Binding-site contacts:
Ligand atom C3 contacts residue ASN27 of chain 1.E at 4.0 Å.
Ligand atom C1 contacts residue ASN27 of chain 1.E at 1.4 Å.
Ligand atom N2 contacts residue ASN27 of chain 1.E at 3.5 Å (h-bond).
Ligand atom C7 contacts residue ASN27 of chain 1.E at 4.2 Å.
Ligand atom C6 contacts residue ASN27 of chain 1.E at 4.1 Å.
Ligand atom C4 contacts residue ASN27 of chain 1.E at 4.1 Å.
Ligand atom C2 contacts residue ASN27 of chain 1.E at 2.9 Å.
Ligand atom O5 contacts residue ASN27 of chain 1.E at 2.2 Å (h-bond).
Ligand atom C5 contacts residue ASN27 of chain 1.E at 3.0 Å.

Sequence of chain 1.E:
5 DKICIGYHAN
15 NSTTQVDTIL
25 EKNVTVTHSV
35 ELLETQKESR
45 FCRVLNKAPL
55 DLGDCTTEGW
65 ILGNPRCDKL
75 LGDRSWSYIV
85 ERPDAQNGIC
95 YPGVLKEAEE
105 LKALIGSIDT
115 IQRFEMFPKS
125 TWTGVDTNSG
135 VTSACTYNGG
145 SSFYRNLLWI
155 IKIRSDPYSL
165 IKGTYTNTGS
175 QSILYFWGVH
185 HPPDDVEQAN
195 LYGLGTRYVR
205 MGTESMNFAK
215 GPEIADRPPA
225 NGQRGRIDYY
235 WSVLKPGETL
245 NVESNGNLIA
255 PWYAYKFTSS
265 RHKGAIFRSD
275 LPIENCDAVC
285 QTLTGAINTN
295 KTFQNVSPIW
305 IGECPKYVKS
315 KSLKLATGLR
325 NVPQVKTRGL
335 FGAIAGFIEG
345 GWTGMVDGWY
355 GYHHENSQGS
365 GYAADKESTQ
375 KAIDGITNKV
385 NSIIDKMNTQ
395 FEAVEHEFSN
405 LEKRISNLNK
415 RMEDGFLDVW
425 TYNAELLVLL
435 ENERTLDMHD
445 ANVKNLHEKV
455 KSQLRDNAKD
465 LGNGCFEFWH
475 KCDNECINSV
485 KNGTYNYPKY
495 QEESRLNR

The protein below binds the small molecule below.
Small molecule (SMILES): CC(=O)N[C@@H]1[C@@H](O)[C@H](O)[C@@H](CO)O[C@H]1O